Binding-site contacts:
Ligand atom F9 contacts residue LEU188 of chain 2.B at 3.6 Å.
Ligand atom O14 contacts residue PHE306 of chain 2.B at 3.8 Å.
Ligand atom O19 contacts residue PLP1 of chain 2.F at 3.5 Å.
Ligand atom O7 contacts residue GLY193 of chain 2.B at 3.5 Å.
Ligand atom O21 contacts residue GLY111 of chain 2.B at 3.4 Å (h-bond).
Ligand atom O17 contacts residue HIS115 of chain 2.B at 3.4 Å.
Ligand atom F11 contacts residue CYS170 of chain 2.B at 3.3 Å.
Ligand atom O21 contacts residue HIS115 of chain 2.B at 2.9 Å (h-bond).
Ligand atom O20 contacts residue GLY111 of chain 2.B at 2.9 Å (h-bond).
Ligand atom C15 contacts residue GLU109 of chain 2.B at 3.7 Å.
Ligand atom O20 contacts residue ALA112 of chain 2.B at 2.9 Å (h-bond).
Ligand atom C5 contacts residue LEU188 of chain 2.B at 3.5 Å (hydrophobic).
Ligand atom O19 contacts residue GLN114 of chain 2.B at 3.7 Å.
Ligand atom C6 contacts residue LEU188 of chain 2.B at 3.4 Å (hydrophobic).
Ligand atom O19 contacts residue LYS87 of chain 2.B at 3.2 Å (salt-bridge).
Ligand atom O21 contacts residue GLY113 of chain 2.B at 3.5 Å (h-bond).
Ligand atom C3 contacts residue THR190 of chain 2.B at 3.5 Å.
Ligand atom C12 contacts residue GLU109 of chain 2.B at 3.8 Å.
Ligand atom C6 contacts residue CYS170 of chain 2.B at 3.5 Å (hydrophobic).
Ligand atom C16 contacts residue GLU109 of chain 2.B at 3.7 Å.
Ligand atom C12 contacts residue THR190 of chain 2.B at 3.5 Å.
Ligand atom F11 contacts residue PHE280 of chain 2.B at 3.5 Å.
Ligand atom C6 contacts residue TYR186 of chain 2.B at 3.4 Å (hydrophobic).
Ligand atom P18 contacts residue GLY111 of chain 2.B at 3.7 Å.
Ligand atom F9 contacts residue LEU174 of chain 2.B at 3.8 Å.
Ligand atom C1 contacts residue LEU188 of chain 2.B at 3.7 Å (hydrophobic).
Ligand atom P18 contacts residue THR110 of chain 2.B at 3.8 Å.
Ligand atom O14 contacts residue THR190 of chain 2.B at 3.4 Å.
Ligand atom C5 contacts residue CYS170 of chain 2.B at 3.4 Å (hydrophobic).
Ligand atom C4 contacts residue THR190 of chain 2.B at 3.7 Å.
Ligand atom F10 contacts residue PHE280 of chain 2.B at 2.9 Å.
Ligand atom C5 contacts residue GLU109 of chain 2.B at 3.1 Å.
Ligand atom O7 contacts residue PHE280 of chain 2.B at 3.6 Å.
Ligand atom C2 contacts residue PHE306 of chain 2.B at 3.7 Å (hydrophobic).
Ligand atom O21 contacts residue THR110 of chain 2.B at 2.4 Å (h-bond).
Ligand atom N13 contacts residue GLU109 of chain 2.B at 2.8 Å (salt-bridge).
Ligand atom F10 contacts residue LEU174 of chain 2.B at 3.4 Å.
Ligand atom O21 contacts residue GLN114 of chain 2.B at 3.3 Å (h-bond).
Ligand atom F9 contacts residue TYR186 of chain 2.B at 3.1 Å.
Ligand atom C3 contacts residue PHE306 of chain 2.B at 3.4 Å (hydrophobic).

Sequence of chain 2.B:
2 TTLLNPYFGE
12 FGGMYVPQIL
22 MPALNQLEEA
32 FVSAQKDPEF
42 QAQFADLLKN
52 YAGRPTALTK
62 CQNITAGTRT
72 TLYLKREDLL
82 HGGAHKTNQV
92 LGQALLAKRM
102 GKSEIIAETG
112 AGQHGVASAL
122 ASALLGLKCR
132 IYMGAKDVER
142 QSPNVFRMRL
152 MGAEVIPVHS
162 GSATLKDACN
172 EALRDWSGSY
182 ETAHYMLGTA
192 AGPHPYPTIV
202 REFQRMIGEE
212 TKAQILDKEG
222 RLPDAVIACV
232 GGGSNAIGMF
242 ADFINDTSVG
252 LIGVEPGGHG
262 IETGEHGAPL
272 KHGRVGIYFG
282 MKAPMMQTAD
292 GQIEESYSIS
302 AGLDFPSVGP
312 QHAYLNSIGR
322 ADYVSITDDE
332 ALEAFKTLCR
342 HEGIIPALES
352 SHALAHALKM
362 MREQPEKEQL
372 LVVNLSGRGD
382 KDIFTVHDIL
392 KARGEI

The small molecule below binds the protein below.
Small molecule (SMILES): O=C(NCCOP(=O)(O)O)c1ccc(OC(F)(F)F)cc1